Binding-site contacts:
Ligand atom S09 contacts residue LEU59 of chain 1.B at 4.2 Å.
Ligand atom O01 contacts residue ARG34 of chain 1.B at 3.4 Å.
Ligand atom C14 contacts residue PHE33 of chain 1.B at 3.5 Å (hydrophobic).
Ligand atom C07 contacts residue GLN30 of chain 1.B at 3.6 Å.
Ligand atom C02 contacts residue LEU59 of chain 1.B at 3.9 Å (hydrophobic).
Ligand atom C13 contacts residue NAP1 of chain 1.H at 3.6 Å.
Ligand atom C13 contacts residue THR48 of chain 1.B at 4.5 Å.
Ligand atom O16 contacts residue ARG34 of chain 1.B at 3.5 Å.
Ligand atom C15 contacts residue LEU59 of chain 1.B at 3.9 Å (hydrophobic).
Ligand atom C02 contacts residue ARG34 of chain 1.B at 3.8 Å.
Ligand atom C12 contacts residue NAP1 of chain 1.H at 3.2 Å.
Ligand atom C12 contacts residue ILE96 of chain 1.B at 4.5 Å (hydrophobic).
Ligand atom C03 contacts residue GLN30 of chain 1.B at 4.3 Å.
Ligand atom C10 contacts residue LEU52 of chain 1.B at 3.6 Å (hydrophobic).
Ligand atom C04 contacts residue LEU59 of chain 1.B at 4.5 Å (hydrophobic).
Ligand atom C06 contacts residue GLN30 of chain 1.B at 3.5 Å.
Ligand atom C04 contacts residue GLN30 of chain 1.B at 3.6 Å.
Ligand atom C02 contacts residue ARG62 of chain 1.B at 3.6 Å.
Ligand atom C15 contacts residue GLN30 of chain 1.B at 4.0 Å.
Ligand atom C08 contacts residue GLN30 of chain 1.B at 4.1 Å.
Ligand atom O16 contacts residue ARG62 of chain 1.B at 2.6 Å (salt-bridge).
Ligand atom C05 contacts residue GLN30 of chain 1.B at 3.1 Å.
Ligand atom C14 contacts residue ILE96 of chain 1.B at 4.0 Å (hydrophobic).
Ligand atom S09 contacts residue LEU52 of chain 1.B at 3.8 Å.
Ligand atom C12 contacts residue THR48 of chain 1.B at 4.3 Å.
Ligand atom C15 contacts residue PHE33 of chain 1.B at 4.0 Å (hydrophobic).
Ligand atom O01 contacts residue ARG62 of chain 1.B at 3.4 Å (salt-bridge).
Ligand atom C03 contacts residue LEU59 of chain 1.B at 3.9 Å (hydrophobic).
Ligand atom O16 contacts residue PHE33 of chain 1.B at 3.7 Å.
Ligand atom C14 contacts residue LEU52 of chain 1.B at 4.3 Å (hydrophobic).
Ligand atom O16 contacts residue LEU59 of chain 1.B at 3.8 Å.
Ligand atom S09 contacts residue PHE33 of chain 1.B at 4.4 Å.
Ligand atom C13 contacts residue ILE96 of chain 1.B at 3.7 Å (hydrophobic).
Ligand atom S11 contacts residue ILE22 of chain 1.B at 4.2 Å.
Ligand atom S11 contacts residue LEU52 of chain 1.B at 3.7 Å.
Ligand atom C13 contacts residue PHE33 of chain 1.B at 4.3 Å (hydrophobic).
Ligand atom C12 contacts residue ILE22 of chain 1.B at 4.1 Å (hydrophobic).

Sequence of chain 1.B:
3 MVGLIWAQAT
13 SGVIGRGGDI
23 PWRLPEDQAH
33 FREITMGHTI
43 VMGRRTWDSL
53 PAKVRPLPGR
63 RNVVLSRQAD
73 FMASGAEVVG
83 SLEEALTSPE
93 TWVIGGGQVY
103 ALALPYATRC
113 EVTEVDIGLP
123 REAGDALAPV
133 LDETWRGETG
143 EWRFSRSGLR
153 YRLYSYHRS

This small molecule binds to this protein.
Small molecule (SMILES): O=C(O)c1cccc(CSc2cccs2)c1